This small molecule binds to this protein.
Small molecule (SMILES): CC(=O)N[C@@H]1[C@@H](O)[C@H](O)[C@@H](CO)O[C@H]1O

Binding-site contacts:
Ligand atom C5 contacts residue ASN203 of chain 1.A at 3.7 Å.
Ligand atom O7 contacts residue ASN203 of chain 1.A at 3.9 Å.
Ligand atom O5 contacts residue ASN203 of chain 1.A at 2.4 Å (h-bond).
Ligand atom O7 contacts residue THR201 of chain 1.A at 3.3 Å (h-bond).
Ligand atom C1 contacts residue ASN203 of chain 1.A at 1.4 Å.
Ligand atom C7 contacts residue ASN203 of chain 1.A at 3.8 Å.
Ligand atom C7 contacts residue LYS202 of chain 1.A at 4.4 Å.
Ligand atom N2 contacts residue ASN203 of chain 1.A at 2.9 Å (h-bond).
Ligand atom O7 contacts residue LYS202 of chain 1.A at 4.5 Å.
Ligand atom C3 contacts residue ASN203 of chain 1.A at 3.8 Å.
Ligand atom C2 contacts residue ASN203 of chain 1.A at 2.5 Å.
Ligand atom C8 contacts residue LYS202 of chain 1.A at 4.4 Å.
Ligand atom C7 contacts residue THR201 of chain 1.A at 4.0 Å.
Ligand atom C4 contacts residue ASN203 of chain 1.A at 4.2 Å.

Sequence of chain 1.A:
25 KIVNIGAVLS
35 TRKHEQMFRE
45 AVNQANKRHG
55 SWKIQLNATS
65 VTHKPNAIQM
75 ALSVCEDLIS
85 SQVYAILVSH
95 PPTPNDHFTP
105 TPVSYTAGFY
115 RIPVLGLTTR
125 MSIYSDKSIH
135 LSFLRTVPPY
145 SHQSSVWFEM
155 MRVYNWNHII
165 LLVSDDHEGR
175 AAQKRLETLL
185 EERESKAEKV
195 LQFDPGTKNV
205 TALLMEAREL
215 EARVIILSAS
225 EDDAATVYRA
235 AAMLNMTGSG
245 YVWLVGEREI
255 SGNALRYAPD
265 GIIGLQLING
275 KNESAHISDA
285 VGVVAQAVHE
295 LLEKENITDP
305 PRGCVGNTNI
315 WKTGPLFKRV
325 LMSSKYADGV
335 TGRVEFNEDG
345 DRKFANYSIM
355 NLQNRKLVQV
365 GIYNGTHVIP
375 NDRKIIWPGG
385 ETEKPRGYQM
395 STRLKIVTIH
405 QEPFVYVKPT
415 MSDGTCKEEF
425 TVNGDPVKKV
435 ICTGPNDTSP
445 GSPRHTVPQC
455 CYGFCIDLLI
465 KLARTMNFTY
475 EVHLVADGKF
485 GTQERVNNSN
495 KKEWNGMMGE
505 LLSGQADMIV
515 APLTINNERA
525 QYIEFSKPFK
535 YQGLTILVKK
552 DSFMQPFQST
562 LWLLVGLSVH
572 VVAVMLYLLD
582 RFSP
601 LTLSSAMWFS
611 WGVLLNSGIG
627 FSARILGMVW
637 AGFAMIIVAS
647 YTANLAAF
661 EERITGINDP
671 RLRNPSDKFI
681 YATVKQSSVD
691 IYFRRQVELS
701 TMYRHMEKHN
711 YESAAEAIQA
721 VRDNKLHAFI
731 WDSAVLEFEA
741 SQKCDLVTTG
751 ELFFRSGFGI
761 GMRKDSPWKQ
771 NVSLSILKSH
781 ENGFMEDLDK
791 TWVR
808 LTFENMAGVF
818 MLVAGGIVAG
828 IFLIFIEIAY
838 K